Sequence of chain 3.A:
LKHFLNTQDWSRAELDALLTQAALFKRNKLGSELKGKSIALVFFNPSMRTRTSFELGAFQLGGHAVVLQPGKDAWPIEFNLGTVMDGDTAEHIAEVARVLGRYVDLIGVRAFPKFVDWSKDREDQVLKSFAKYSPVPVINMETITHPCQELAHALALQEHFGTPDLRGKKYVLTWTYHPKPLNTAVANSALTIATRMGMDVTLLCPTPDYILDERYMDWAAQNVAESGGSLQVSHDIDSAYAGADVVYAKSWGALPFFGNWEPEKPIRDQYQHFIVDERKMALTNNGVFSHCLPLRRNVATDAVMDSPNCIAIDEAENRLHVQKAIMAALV

A protein and the small-molecule ligand that binds it are described below.
Small molecule (SMILES): CCC[C@H](NC(=O)CCC(=O)O)C(=O)O

Binding-site contacts:
Ligand atom O contacts residue GLU164 of chain 3.A at 2.6 Å (salt-bridge).
Ligand atom C contacts residue LYS272 of chain 3.A at 3.7 Å.
Ligand atom OXT contacts residue ASN205 of chain 3.A at 4.2 Å.
Ligand atom OXT contacts residue KCX322 of chain 3.A at 4.0 Å.
Ligand atom OD1 contacts residue ARG318 of chain 3.A at 2.6 Å (salt-bridge).
Ligand atom C4 contacts residue HIS200 of chain 3.A at 3.6 Å.
Ligand atom CB contacts residue PHE134 of chain 3.A at 3.8 Å (hydrophobic).
Ligand atom C4 contacts residue ALA112 of chain 1.A at 3.7 Å (hydrophobic).
Ligand atom CG contacts residue CYS314 of chain 3.A at 3.8 Å (hydrophobic).
Ligand atom O1 contacts residue LEU204 of chain 3.A at 4.0 Å.
Ligand atom O contacts residue ASN205 of chain 3.A at 3.4 Å.
Ligand atom CG contacts residue VAL208 of chain 3.A at 4.2 Å (hydrophobic).
Ligand atom C3 contacts residue TRP97 of chain 1.A at 3.6 Å (hydrophobic).
Ligand atom CA contacts residue PHE134 of chain 3.A at 3.9 Å (hydrophobic).
Ligand atom CD contacts residue HIS168 of chain 3.A at 4.2 Å.
Ligand atom C4 contacts residue ARG318 of chain 3.A at 3.5 Å.
Ligand atom OXT contacts residue LEU204 of chain 3.A at 3.9 Å.
Ligand atom OD1 contacts residue HIS200 of chain 3.A at 2.9 Å (h-bond).
Ligand atom C contacts residue GLU164 of chain 3.A at 3.7 Å.
Ligand atom OD2 contacts residue ALA112 of chain 1.A at 3.7 Å.
Ligand atom CD contacts residue GLU164 of chain 3.A at 3.7 Å.
Ligand atom OD2 contacts residue ARG318 of chain 3.A at 2.8 Å (salt-bridge).
Ligand atom C contacts residue ASN205 of chain 3.A at 4.1 Å.
Ligand atom OD2 contacts residue HIS200 of chain 3.A at 4.1 Å.
Ligand atom CG contacts residue GLU164 of chain 3.A at 3.9 Å.
Ligand atom O1 contacts residue PHE134 of chain 3.A at 4.1 Å.
Ligand atom C1 contacts residue LEU204 of chain 3.A at 4.2 Å (hydrophobic).
Ligand atom OD1 contacts residue ALA112 of chain 1.A at 3.8 Å.
Ligand atom C1 contacts residue TRP97 of chain 1.A at 3.8 Å (hydrophobic).
Ligand atom CD contacts residue VAL208 of chain 3.A at 4.2 Å (hydrophobic).
Ligand atom OXT contacts residue LYS272 of chain 3.A at 2.7 Å (salt-bridge).
Ligand atom O1 contacts residue TRP97 of chain 1.A at 3.5 Å.
Ligand atom CD contacts residue CYS314 of chain 3.A at 3.6 Å (hydrophobic).
Ligand atom CB contacts residue CP1 of chain 3.C at 4.2 Å.
Ligand atom CB contacts residue GLU164 of chain 3.A at 3.5 Å.
Ligand atom CD contacts residue LEU315 of chain 3.A at 3.2 Å (hydrophobic).
Ligand atom CD contacts residue CP1 of chain 3.C at 3.4 Å.
Ligand atom C2 contacts residue LEU204 of chain 3.A at 3.9 Å (hydrophobic).
Ligand atom CG contacts residue LEU315 of chain 3.A at 3.9 Å (hydrophobic).
Ligand atom N1 contacts residue TRP97 of chain 1.A at 4.1 Å.

Sequence of chain 1.A:
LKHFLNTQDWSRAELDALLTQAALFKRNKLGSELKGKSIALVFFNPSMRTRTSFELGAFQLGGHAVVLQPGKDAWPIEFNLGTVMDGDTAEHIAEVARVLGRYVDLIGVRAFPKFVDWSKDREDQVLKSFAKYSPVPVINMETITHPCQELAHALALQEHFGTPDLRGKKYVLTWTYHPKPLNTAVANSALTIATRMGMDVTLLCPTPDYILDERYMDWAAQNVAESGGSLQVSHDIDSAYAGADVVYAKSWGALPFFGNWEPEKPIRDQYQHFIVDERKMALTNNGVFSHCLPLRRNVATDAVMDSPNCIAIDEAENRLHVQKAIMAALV